Sequence of chain 1.A:
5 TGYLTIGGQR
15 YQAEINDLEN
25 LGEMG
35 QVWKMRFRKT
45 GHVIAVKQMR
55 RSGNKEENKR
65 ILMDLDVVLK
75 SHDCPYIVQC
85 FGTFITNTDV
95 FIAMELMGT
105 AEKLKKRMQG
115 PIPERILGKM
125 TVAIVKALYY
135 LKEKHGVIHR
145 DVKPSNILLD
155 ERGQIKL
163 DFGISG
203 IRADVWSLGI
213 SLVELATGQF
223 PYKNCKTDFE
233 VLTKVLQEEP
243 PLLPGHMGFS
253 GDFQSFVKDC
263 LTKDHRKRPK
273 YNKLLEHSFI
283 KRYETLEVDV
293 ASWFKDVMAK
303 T

The protein below binds the small molecule below.
Small molecule (SMILES): COc1ccc2c(c1)/C(=C/c1cnc[nH]1)C(=O)N2

Binding-site contacts:
Ligand atom N5' contacts residue MET28 of chain 1.A at 3.5 Å.
Ligand atom C8 contacts residue GLU99 of chain 1.A at 3.9 Å.
Ligand atom C1' contacts residue LEU152 of chain 1.A at 4.1 Å (hydrophobic).
Ligand atom N3' contacts residue GLY102 of chain 1.A at 4.0 Å.
Ligand atom C1 contacts residue MET98 of chain 1.A at 3.8 Å (hydrophobic).
Ligand atom C5 contacts residue LEU152 of chain 1.A at 4.0 Å (hydrophobic).
Ligand atom C2 contacts residue CSO162 of chain 1.A at 3.8 Å.
Ligand atom C6' contacts residue LEU152 of chain 1.A at 4.0 Å (hydrophobic).
Ligand atom C4 contacts residue LEU152 of chain 1.A at 3.8 Å (hydrophobic).
Ligand atom C3 contacts residue CSO162 of chain 1.A at 3.9 Å.
Ligand atom C2 contacts residue ASP163 of chain 1.A at 3.3 Å.
Ligand atom N3' contacts residue THR103 of chain 1.A at 3.6 Å.
Ligand atom C1 contacts residue VAL82 of chain 1.A at 4.1 Å (hydrophobic).
Ligand atom N3' contacts residue MET28 of chain 1.A at 3.5 Å.
Ligand atom C4 contacts residue VAL36 of chain 1.A at 4.2 Å (hydrophobic).
Ligand atom C2' contacts residue MET28 of chain 1.A at 3.7 Å (hydrophobic).
Ligand atom C5 contacts residue ALA49 of chain 1.A at 4.1 Å (hydrophobic).
Ligand atom C4' contacts residue GLY102 of chain 1.A at 3.5 Å.
Ligand atom C2' contacts residue CSD104 of chain 1.A at 3.7 Å.
Ligand atom C6 contacts residue GLU99 of chain 1.A at 4.1 Å.
Ligand atom C4' contacts residue MET28 of chain 1.A at 3.3 Å (hydrophobic).
Ligand atom N7 contacts residue GLU99 of chain 1.A at 2.9 Å (salt-bridge).
Ligand atom O10 contacts residue GLU99 of chain 1.A at 4.0 Å.
Ligand atom C4' contacts residue THR103 of chain 1.A at 3.6 Å.
Ligand atom C5 contacts residue GLU99 of chain 1.A at 3.9 Å.
Ligand atom N3' contacts residue CSD104 of chain 1.A at 4.1 Å.
Ligand atom C6 contacts residue VAL82 of chain 1.A at 4.0 Å (hydrophobic).
Ligand atom C4' contacts residue MET101 of chain 1.A at 3.2 Å (hydrophobic).
Ligand atom C8 contacts residue LEU152 of chain 1.A at 3.9 Å (hydrophobic).
Ligand atom C6 contacts residue MET98 of chain 1.A at 3.6 Å (hydrophobic).
Ligand atom C1 contacts residue ASP163 of chain 1.A at 3.3 Å.
Ligand atom C9 contacts residue LEU152 of chain 1.A at 3.7 Å (hydrophobic).
Ligand atom C8 contacts residue MET101 of chain 1.A at 3.8 Å (hydrophobic).
Ligand atom N7 contacts residue ALA49 of chain 1.A at 3.6 Å.
Ligand atom C8 contacts residue ALA49 of chain 1.A at 4.0 Å (hydrophobic).
Ligand atom O10 contacts residue MET101 of chain 1.A at 2.8 Å (h-bond).
Ligand atom O10 contacts residue LEU100 of chain 1.A at 3.7 Å.
Ligand atom N5' contacts residue MET101 of chain 1.A at 3.1 Å (h-bond).
Ligand atom N7 contacts residue LEU152 of chain 1.A at 4.1 Å.
Ligand atom C1' contacts residue MET28 of chain 1.A at 3.7 Å (hydrophobic).